Sequence of chain 1.A:
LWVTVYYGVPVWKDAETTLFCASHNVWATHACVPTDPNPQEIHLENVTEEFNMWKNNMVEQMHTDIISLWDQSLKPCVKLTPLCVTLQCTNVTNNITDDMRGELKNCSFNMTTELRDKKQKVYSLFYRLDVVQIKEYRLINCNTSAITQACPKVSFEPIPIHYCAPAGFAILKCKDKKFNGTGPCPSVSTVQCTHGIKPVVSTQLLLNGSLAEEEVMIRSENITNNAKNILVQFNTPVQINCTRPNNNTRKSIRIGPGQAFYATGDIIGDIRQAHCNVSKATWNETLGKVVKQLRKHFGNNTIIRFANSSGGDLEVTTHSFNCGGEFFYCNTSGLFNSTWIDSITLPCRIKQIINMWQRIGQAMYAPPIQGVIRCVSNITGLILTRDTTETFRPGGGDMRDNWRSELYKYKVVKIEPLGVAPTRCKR

Binding-site contacts:
Ligand atom O5 contacts residue NAG1 of chain 1.DA at 3.8 Å.
Ligand atom N2 contacts residue ASN367 of chain 1.A at 3.1 Å (h-bond).
Ligand atom C7 contacts residue NAG1 of chain 1.DA at 4.0 Å.
Ligand atom O3 contacts residue NAG1 of chain 1.DA at 4.2 Å.
Ligand atom O5 contacts residue ASN367 of chain 1.A at 2.4 Å (h-bond).
Ligand atom C7 contacts residue ASN367 of chain 1.A at 3.5 Å.
Ligand atom C2 contacts residue NAG1 of chain 1.DA at 4.3 Å.
Ligand atom C4 contacts residue NAG1 of chain 1.DA at 3.5 Å.
Ligand atom C8 contacts residue NAG1 of chain 1.DA at 4.1 Å.
Ligand atom C3 contacts residue ASN367 of chain 1.A at 3.9 Å.
Ligand atom C5 contacts residue NAG1 of chain 1.DA at 4.0 Å.
Ligand atom C6 contacts residue NAG1 of chain 1.DA at 3.8 Å.
Ligand atom C4 contacts residue ASN367 of chain 1.A at 4.4 Å.
Ligand atom C8 contacts residue SER368 of chain 1.A at 3.8 Å.
Ligand atom C5 contacts residue ASN367 of chain 1.A at 3.8 Å.
Ligand atom C1 contacts residue ASN367 of chain 1.A at 1.5 Å.
Ligand atom O7 contacts residue NAG1 of chain 1.DA at 3.0 Å (h-bond).
Ligand atom C2 contacts residue ASN367 of chain 1.A at 2.5 Å.
Ligand atom O7 contacts residue ASN367 of chain 1.A at 3.5 Å (h-bond).
Ligand atom O4 contacts residue NAG1 of chain 1.DA at 4.4 Å.
Ligand atom C3 contacts residue NAG1 of chain 1.DA at 4.5 Å.
Ligand atom C8 contacts residue ASN367 of chain 1.A at 4.3 Å.
Ligand atom C8 contacts residue SER369 of chain 1.A at 3.9 Å.

The small molecule below binds the protein below.
Small molecule (SMILES): CC(=O)N[C@H]1[C@H](O[C@H]2[C@H](O)[C@@H](NC(C)=O)CO[C@@H]2CO)O[C@H](CO)[C@@H](O)[C@@H]1O